Binding-site contacts:
Ligand atom O49 contacts residue GLY246 of chain 1.B at 3.5 Å (h-bond).
Ligand atom C5 contacts residue ASP48 of chain 1.B at 3.7 Å.
Ligand atom C64 contacts residue GLY50 of chain 1.B at 3.7 Å.
Ligand atom O61 contacts residue THR88 of chain 1.B at 3.0 Å (h-bond).
Ligand atom C3 contacts residue GLY246 of chain 1.B at 3.7 Å.
Ligand atom O61 contacts residue TYR87 of chain 1.B at 3.3 Å.
Ligand atom C43 contacts residue PHE124 of chain 1.B at 3.8 Å (hydrophobic).
Ligand atom O37 contacts residue GLN89 of chain 1.B at 3.0 Å (h-bond).
Ligand atom N32 contacts residue GLY246 of chain 1.B at 3.8 Å.
Ligand atom C67 contacts residue GLY50 of chain 1.B at 3.5 Å.
Ligand atom O37 contacts residue THR88 of chain 1.B at 3.4 Å.
Ligand atom C34 contacts residue THR247 of chain 1.B at 3.8 Å.
Ligand atom C60 contacts residue GLY50 of chain 1.B at 3.7 Å.
Ligand atom C47 contacts residue ASP48 of chain 1.B at 3.5 Å.
Ligand atom O42 contacts residue THR248 of chain 1.B at 2.9 Å (h-bond).
Ligand atom C47 contacts residue ASP244 of chain 1.B at 3.4 Å.
Ligand atom C19 contacts residue GLY29 of chain 1.B at 3.6 Å.
Ligand atom N62 contacts residue GLY50 of chain 1.B at 2.9 Å (h-bond).
Ligand atom N1 contacts residue THR247 of chain 1.B at 3.8 Å.
Ligand atom C67 contacts residue TYR214 of chain 1.B at 3.7 Å (hydrophobic).
Ligand atom O42 contacts residue THR247 of chain 1.B at 3.5 Å.
Ligand atom C54 contacts residue ASP244 of chain 1.B at 3.4 Å.
Ligand atom C56 contacts residue ASP244 of chain 1.B at 3.5 Å.
Ligand atom C22 contacts residue GLY27 of chain 1.B at 3.7 Å.
Ligand atom C43 contacts residue GLN89 of chain 1.B at 3.5 Å.
Ligand atom C73 contacts residue PRO86 of chain 1.B at 3.6 Å (hydrophobic).
Ligand atom O49 contacts residue ASP48 of chain 1.B at 2.5 Å (salt-bridge).
Ligand atom C22 contacts residue THR248 of chain 1.B at 3.8 Å.
Ligand atom C13 contacts residue GLY246 of chain 1.B at 3.8 Å.
Ligand atom C5 contacts residue GLY246 of chain 1.B at 3.7 Å.
Ligand atom C31 contacts residue THR248 of chain 1.B at 3.8 Å.
Ligand atom C51 contacts residue ASP244 of chain 1.B at 3.2 Å.
Ligand atom C19 contacts residue GLN28 of chain 1.B at 3.5 Å.
Ligand atom C13 contacts residue LEU46 of chain 1.B at 3.6 Å (hydrophobic).
Ligand atom O49 contacts residue ASP244 of chain 1.B at 2.5 Å (salt-bridge).
Ligand atom C28 contacts residue THR248 of chain 1.B at 3.4 Å.
Ligand atom N1 contacts residue GLY246 of chain 1.B at 3.0 Å (h-bond).
Ligand atom C43 contacts residue TYR87 of chain 1.B at 3.6 Å (hydrophobic).
Ligand atom C54 contacts residue GLY50 of chain 1.B at 3.7 Å.
Ligand atom C56 contacts residue THR88 of chain 1.B at 3.8 Å.

A small-molecule ligand and the protein it binds are described below.
Small molecule (SMILES): CCCCNC(=O)[C@H](C)C[C@H](O)[C@@H]1C[C@H](C)CCCCCCCC(=O)N[C@@H](C)C(=O)N1

Sequence of chain 1.B:
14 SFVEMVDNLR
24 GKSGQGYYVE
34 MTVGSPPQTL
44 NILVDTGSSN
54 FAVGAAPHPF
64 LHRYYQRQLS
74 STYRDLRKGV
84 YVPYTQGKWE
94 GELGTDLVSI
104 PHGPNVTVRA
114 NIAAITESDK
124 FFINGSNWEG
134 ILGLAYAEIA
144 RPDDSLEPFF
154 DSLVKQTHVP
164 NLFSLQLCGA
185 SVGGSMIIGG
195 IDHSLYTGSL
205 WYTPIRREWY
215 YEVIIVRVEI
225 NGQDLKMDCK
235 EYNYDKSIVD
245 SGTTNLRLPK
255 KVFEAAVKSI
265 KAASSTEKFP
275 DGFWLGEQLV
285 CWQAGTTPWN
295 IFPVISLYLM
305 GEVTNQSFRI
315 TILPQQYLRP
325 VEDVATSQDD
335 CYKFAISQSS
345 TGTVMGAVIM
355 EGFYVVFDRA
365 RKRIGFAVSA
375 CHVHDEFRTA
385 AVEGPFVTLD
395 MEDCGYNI